Sequence of chain 1.B:
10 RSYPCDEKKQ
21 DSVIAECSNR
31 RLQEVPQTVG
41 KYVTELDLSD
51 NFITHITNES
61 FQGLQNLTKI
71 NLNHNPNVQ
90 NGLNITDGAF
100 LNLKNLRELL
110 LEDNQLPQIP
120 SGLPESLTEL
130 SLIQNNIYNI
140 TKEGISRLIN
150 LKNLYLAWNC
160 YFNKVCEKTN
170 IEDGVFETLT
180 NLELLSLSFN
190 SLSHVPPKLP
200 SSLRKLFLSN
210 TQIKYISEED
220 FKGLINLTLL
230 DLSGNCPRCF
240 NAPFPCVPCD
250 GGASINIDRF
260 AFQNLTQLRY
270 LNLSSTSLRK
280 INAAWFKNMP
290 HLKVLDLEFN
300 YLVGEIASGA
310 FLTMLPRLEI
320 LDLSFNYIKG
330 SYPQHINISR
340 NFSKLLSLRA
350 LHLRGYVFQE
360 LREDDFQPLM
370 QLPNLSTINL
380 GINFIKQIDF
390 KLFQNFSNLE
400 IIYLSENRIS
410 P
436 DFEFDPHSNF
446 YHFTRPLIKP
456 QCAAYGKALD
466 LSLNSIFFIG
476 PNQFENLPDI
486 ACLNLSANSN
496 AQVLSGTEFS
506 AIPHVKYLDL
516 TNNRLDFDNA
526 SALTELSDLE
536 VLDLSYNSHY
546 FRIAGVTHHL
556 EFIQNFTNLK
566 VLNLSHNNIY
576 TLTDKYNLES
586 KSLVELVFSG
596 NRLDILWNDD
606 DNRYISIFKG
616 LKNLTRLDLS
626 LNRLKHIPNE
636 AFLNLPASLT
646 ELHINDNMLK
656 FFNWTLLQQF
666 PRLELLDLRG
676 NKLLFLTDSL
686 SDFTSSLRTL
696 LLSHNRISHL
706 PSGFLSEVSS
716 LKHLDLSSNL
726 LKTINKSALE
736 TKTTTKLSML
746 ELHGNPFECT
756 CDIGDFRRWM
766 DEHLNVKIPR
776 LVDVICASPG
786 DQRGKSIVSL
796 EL

A small-molecule ligand and the protein it binds are described below.
Small molecule (SMILES): O=c1ccn([C@@H]2O[C@H](CO)[C@H]3O[P](O)(=S)O[C@H]32)c(=O)[nH]1

Binding-site contacts:
Ligand atom O1 contacts residue ALA549 of chain 1.A at 3.7 Å.
Ligand atom C8 contacts residue PHE298 of chain 1.B at 3.2 Å (hydrophobic).
Ligand atom O2 contacts residue PHE445 of chain 1.B at 3.3 Å (h-bond).
Ligand atom C2 contacts residue TYR446 of chain 1.B at 4.0 Å (hydrophobic).
Ligand atom C1 contacts residue TYR446 of chain 1.B at 3.3 Å (hydrophobic).
Ligand atom C5 contacts residue TYR446 of chain 1.B at 3.7 Å (hydrophobic).
Ligand atom O5 contacts residue PHE324 of chain 1.B at 3.9 Å.
Ligand atom C3 contacts residue PHE448 of chain 1.B at 3.8 Å (hydrophobic).
Ligand atom C6 contacts residue PHE445 of chain 1.B at 3.4 Å (hydrophobic).
Ligand atom O6 contacts residue TYR446 of chain 1.B at 3.8 Å.
Ligand atom P contacts residue ARG353 of chain 1.B at 4.0 Å.
Ligand atom C7 contacts residue PRO242 of chain 1.B at 4.0 Å (hydrophobic).
Ligand atom C5 contacts residue PHE243 of chain 1.B at 4.0 Å (hydrophobic).
Ligand atom S contacts residue PHE324 of chain 1.B at 3.6 Å.
Ligand atom O5 contacts residue ARG353 of chain 1.B at 2.9 Å (salt-bridge).
Ligand atom O4 contacts residue GLY550 of chain 1.A at 3.3 Å.
Ligand atom O3 contacts residue TYR446 of chain 1.B at 3.8 Å.
Ligand atom O2 contacts residue HIS447 of chain 1.B at 3.7 Å.
Ligand atom O contacts residue PHE448 of chain 1.B at 3.3 Å.
Ligand atom O5 contacts residue ILE381 of chain 1.B at 4.0 Å.
Ligand atom O4 contacts residue PHE298 of chain 1.B at 3.4 Å.
Ligand atom S contacts residue ILE381 of chain 1.B at 3.5 Å.
Ligand atom C7 contacts residue PHE243 of chain 1.B at 3.7 Å (hydrophobic).
Ligand atom C4 contacts residue PHE448 of chain 1.B at 3.8 Å (hydrophobic).
Ligand atom N1 contacts residue PRO242 of chain 1.B at 3.7 Å.
Ligand atom P contacts residue PHE324 of chain 1.B at 3.9 Å.
Ligand atom C5 contacts residue PHE445 of chain 1.B at 3.5 Å (hydrophobic).
Ligand atom O3 contacts residue PHE243 of chain 1.B at 3.2 Å.
Ligand atom C2 contacts residue PHE448 of chain 1.B at 3.8 Å (hydrophobic).
Ligand atom O4 contacts residue ALA549 of chain 1.A at 3.9 Å.
Ligand atom O2 contacts residue TYR446 of chain 1.B at 3.6 Å.
Ligand atom O6 contacts residue PHE324 of chain 1.B at 3.7 Å.
Ligand atom C contacts residue ALA549 of chain 1.A at 3.8 Å (hydrophobic).
Ligand atom S contacts residue GLY550 of chain 1.A at 3.7 Å.
Ligand atom O6 contacts residue PHE298 of chain 1.B at 3.8 Å.
Ligand atom C7 contacts residue PHE298 of chain 1.B at 4.0 Å (hydrophobic).
Ligand atom N contacts residue PHE298 of chain 1.B at 3.7 Å.
Ligand atom S contacts residue ILE548 of chain 1.A at 3.4 Å.
Ligand atom O6 contacts residue ARG353 of chain 1.B at 3.5 Å (salt-bridge).
Ligand atom N1 contacts residue PHE298 of chain 1.B at 3.3 Å.

Sequence of chain 1.A:
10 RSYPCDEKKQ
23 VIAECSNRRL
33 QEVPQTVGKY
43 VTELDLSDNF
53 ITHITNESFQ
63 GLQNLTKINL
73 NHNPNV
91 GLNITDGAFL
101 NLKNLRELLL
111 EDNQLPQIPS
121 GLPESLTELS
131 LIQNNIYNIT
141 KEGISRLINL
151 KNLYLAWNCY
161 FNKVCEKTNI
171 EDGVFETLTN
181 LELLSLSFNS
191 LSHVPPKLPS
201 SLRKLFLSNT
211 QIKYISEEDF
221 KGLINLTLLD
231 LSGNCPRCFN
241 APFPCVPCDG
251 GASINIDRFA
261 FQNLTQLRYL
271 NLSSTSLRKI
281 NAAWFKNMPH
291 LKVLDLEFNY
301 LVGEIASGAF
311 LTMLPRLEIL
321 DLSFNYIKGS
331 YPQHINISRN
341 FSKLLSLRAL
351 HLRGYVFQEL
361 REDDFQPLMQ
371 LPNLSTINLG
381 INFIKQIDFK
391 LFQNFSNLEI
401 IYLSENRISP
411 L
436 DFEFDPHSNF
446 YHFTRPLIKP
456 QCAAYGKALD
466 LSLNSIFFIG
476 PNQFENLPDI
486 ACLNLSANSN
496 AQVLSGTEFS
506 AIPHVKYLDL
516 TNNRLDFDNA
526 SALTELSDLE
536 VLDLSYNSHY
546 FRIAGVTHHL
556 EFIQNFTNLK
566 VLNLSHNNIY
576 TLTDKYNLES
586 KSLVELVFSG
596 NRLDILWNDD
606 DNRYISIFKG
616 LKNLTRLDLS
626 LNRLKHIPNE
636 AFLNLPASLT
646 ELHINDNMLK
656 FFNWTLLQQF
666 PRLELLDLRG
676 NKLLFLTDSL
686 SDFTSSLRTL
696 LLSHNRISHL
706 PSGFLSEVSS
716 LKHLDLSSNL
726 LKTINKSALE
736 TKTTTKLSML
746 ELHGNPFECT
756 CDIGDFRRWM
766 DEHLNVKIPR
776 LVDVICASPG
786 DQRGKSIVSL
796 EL